The small molecule below binds the protein below.
Small molecule (SMILES): NC(=O)[C@@H]1CC[C@@H](NOS(=O)(=O)O)CN1C=O

Sequence of chain 1.B:
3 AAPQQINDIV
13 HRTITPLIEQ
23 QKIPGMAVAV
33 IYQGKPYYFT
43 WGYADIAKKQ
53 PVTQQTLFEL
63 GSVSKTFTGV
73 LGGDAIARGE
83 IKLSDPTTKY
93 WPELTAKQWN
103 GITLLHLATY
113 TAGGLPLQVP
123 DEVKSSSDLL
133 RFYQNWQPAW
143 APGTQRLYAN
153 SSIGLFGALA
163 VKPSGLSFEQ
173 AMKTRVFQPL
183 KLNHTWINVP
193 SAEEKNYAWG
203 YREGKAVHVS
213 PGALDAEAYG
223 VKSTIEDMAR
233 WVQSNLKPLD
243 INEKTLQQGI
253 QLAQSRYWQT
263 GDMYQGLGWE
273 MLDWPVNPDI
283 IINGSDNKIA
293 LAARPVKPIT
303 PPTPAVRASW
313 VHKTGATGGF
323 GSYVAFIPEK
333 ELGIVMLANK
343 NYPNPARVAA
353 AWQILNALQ

Binding-site contacts:
Ligand atom O contacts residue GLN120 of chain 1.B at 2.9 Å (h-bond).
Ligand atom OAC contacts residue GLY317 of chain 1.B at 3.4 Å.
Ligand atom OAD contacts residue ASN289 of chain 1.B at 3.5 Å (h-bond).
Ligand atom CAN contacts residue SER64 of chain 1.B at 1.4 Å.
Ligand atom CAJ contacts residue ASN152 of chain 1.B at 3.5 Å.
Ligand atom C contacts residue GLN120 of chain 1.B at 3.6 Å.
Ligand atom SAR contacts residue ASN346 of chain 1.B at 4.0 Å.
Ligand atom OAC contacts residue ALA318 of chain 1.B at 2.8 Å (h-bond).
Ligand atom CAO contacts residue SER64 of chain 1.B at 3.6 Å.
Ligand atom OAG contacts residue GLY317 of chain 1.B at 3.9 Å.
Ligand atom CAJ contacts residue LYS67 of chain 1.B at 3.9 Å.
Ligand atom OAD contacts residue THR316 of chain 1.B at 3.3 Å (h-bond).
Ligand atom OAG contacts residue TYR150 of chain 1.B at 4.0 Å.
Ligand atom OAE contacts residue THR316 of chain 1.B at 4.0 Å.
Ligand atom OAG contacts residue THR316 of chain 1.B at 2.6 Å (h-bond).
Ligand atom OAD contacts residue ASN346 of chain 1.B at 3.0 Å (h-bond).
Ligand atom SAR contacts residue THR316 of chain 1.B at 3.4 Å (h-bond).
Ligand atom OAC contacts residue SER64 of chain 1.B at 2.3 Å (h-bond).
Ligand atom NAK contacts residue TYR150 of chain 1.B at 3.3 Å (h-bond).
Ligand atom OAL contacts residue LEU293 of chain 1.B at 3.8 Å.
Ligand atom OAG contacts residue LYS315 of chain 1.B at 3.1 Å (salt-bridge).
Ligand atom OAL contacts residue TYR150 of chain 1.B at 3.8 Å.
Ligand atom N contacts residue SER64 of chain 1.B at 2.3 Å (h-bond).
Ligand atom CA contacts residue ALA318 of chain 1.B at 3.5 Å (hydrophobic).
Ligand atom CAN contacts residue ALA318 of chain 1.B at 3.8 Å (hydrophobic).
Ligand atom CA contacts residue SER64 of chain 1.B at 3.6 Å.
Ligand atom CAO contacts residue LEU119 of chain 1.B at 4.0 Å (hydrophobic).
Ligand atom NAK contacts residue SER64 of chain 1.B at 3.1 Å (h-bond).
Ligand atom NAA contacts residue GLN120 of chain 1.B at 3.6 Å.
Ligand atom CAJ contacts residue SER64 of chain 1.B at 2.7 Å.
Ligand atom OAC contacts residue GLY63 of chain 1.B at 3.7 Å.
Ligand atom CAO contacts residue TYR150 of chain 1.B at 3.3 Å (hydrophobic).
Ligand atom OAD contacts residue EDO1 of chain 1.R at 3.1 Å (h-bond).
Ligand atom OAE contacts residue ASN346 of chain 1.B at 3.9 Å.
Ligand atom O contacts residue ASN152 of chain 1.B at 3.0 Å (h-bond).
Ligand atom O contacts residue PEG1 of chain 1.Q at 3.3 Å.
Ligand atom C contacts residue PEG1 of chain 1.Q at 3.6 Å.
Ligand atom NAA contacts residue PEG1 of chain 1.Q at 3.3 Å.
Ligand atom CAN contacts residue LYS67 of chain 1.B at 4.1 Å.
Ligand atom CAJ contacts residue TYR150 of chain 1.B at 3.6 Å (hydrophobic).